Sequence of chain 1.A:
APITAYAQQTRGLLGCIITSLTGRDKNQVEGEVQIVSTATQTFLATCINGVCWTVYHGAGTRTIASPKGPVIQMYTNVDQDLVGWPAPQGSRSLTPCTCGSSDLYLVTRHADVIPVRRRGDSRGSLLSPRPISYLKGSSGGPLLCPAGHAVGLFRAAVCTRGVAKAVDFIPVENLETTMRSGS

A small-molecule ligand and the protein it binds are described below.
Small molecule (SMILES): CC[C@H](C)[C@H](NC(=O)[C@H](C)NC(=O)[C@@H]1CCCN1C(=O)[C@H](CCCCN)NC(=O)CNC(=O)[C@H](CO)NC(=O)[C@H](CC(C)C)NC(=O)[C@@H](NC(=O)[C@@H](NC(=O)[C@H](CCCN=C(N)N)NC(=O)CNC(=O)[C@@H](NC(=O)[C@@H](NC(=O)[C@@H](NC(=O)[C@@H](NC(=O)[C@H](CO)NC(=O)CN)C(C)C)C(C)C)[C@@H](C)CC)C(C)C)[C@@H](C)CC)C(C)C)C(=O)N[C@H](C(=O)N1CCC[C@H]1C=O)[C@@H](C)CC

Sequence of chain 1.B:
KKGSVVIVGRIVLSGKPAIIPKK

Binding-site contacts:
Ligand atom O contacts residue GLU42 of chain 1.C at 3.3 Å (salt-bridge).
Ligand atom CG contacts residue GLU42 of chain 1.C at 3.3 Å.
Ligand atom O contacts residue ALA75 of chain 1.C at 2.8 Å (h-bond).
Ligand atom O contacts residue GLY41 of chain 1.C at 3.3 Å.
Ligand atom NH2 contacts residue GLN38 of chain 1.C at 3.3 Å (h-bond).
Ligand atom O contacts residue ILE19 of chain 1.B at 3.2 Å.
Ligand atom O contacts residue THR14 of chain 1.A at 3.3 Å (h-bond).
Ligand atom CG1 contacts residue VAL46 of chain 1.C at 3.3 Å (hydrophobic).
Ligand atom CG2 contacts residue ILE45 of chain 1.C at 3.0 Å (hydrophobic).
Ligand atom O contacts residue GLY15 of chain 1.B at 3.1 Å.
Ligand atom NH2 contacts residue GLY100 of chain 1.C at 3.1 Å (h-bond).
Ligand atom O contacts residue LYS22 of chain 1.B at 3.1 Å.
Ligand atom O contacts residue ALA18 of chain 1.B at 2.9 Å (h-bond).
Ligand atom N contacts residue THR73 of chain 1.C at 2.9 Å (h-bond).
Ligand atom NZ contacts residue ALA17 of chain 1.A at 3.0 Å (h-bond).
Ligand atom N contacts residue ILE45 of chain 1.C at 2.7 Å (h-bond).
Ligand atom CA contacts residue THR73 of chain 1.C at 3.3 Å.
Ligand atom O contacts residue GLN18 of chain 1.A at 2.9 Å.
Ligand atom O contacts residue GLN19 of chain 1.A at 2.7 Å (h-bond).
Ligand atom N contacts residue ALA18 of chain 1.B at 2.7 Å (h-bond).
Ligand atom O contacts residue ILE20 of chain 1.B at 2.7 Å (h-bond).
Ligand atom CA contacts residue ALA17 of chain 1.A at 3.1 Å (hydrophobic).
Ligand atom CA contacts residue ALA18 of chain 1.B at 3.2 Å (hydrophobic).
Ligand atom O contacts residue GLN18 of chain 1.A at 3.0 Å (h-bond).
Ligand atom O contacts residue SER47 of chain 1.C at 3.0 Å (h-bond).
Ligand atom N contacts residue VAL43 of chain 1.C at 2.8 Å (h-bond).
Ligand atom CB contacts residue ALA15 of chain 1.A at 3.3 Å (hydrophobic).
Ligand atom N contacts residue SER47 of chain 1.C at 3.1 Å (h-bond).
Ligand atom O contacts residue VAL46 of chain 1.C at 3.2 Å.
Ligand atom OG contacts residue THR73 of chain 1.C at 2.6 Å (h-bond).
Ligand atom O contacts residue PRO17 of chain 1.B at 3.2 Å.
Ligand atom CD contacts residue TYR16 of chain 1.A at 3.2 Å (hydrophobic).
Ligand atom NH2 contacts residue VAL39 of chain 1.C at 2.8 Å (h-bond).
Ligand atom N contacts residue GLU42 of chain 1.C at 3.1 Å (salt-bridge).
Ligand atom O contacts residue ILE45 of chain 1.C at 3.0 Å (h-bond).
Ligand atom O contacts residue ILE74 of chain 1.C at 3.2 Å.
Ligand atom O contacts residue PRO17 of chain 1.B at 3.2 Å (h-bond).
Ligand atom NE contacts residue GLY100 of chain 1.C at 3.1 Å (h-bond).
Ligand atom NH1 contacts residue GLN38 of chain 1.C at 3.2 Å (h-bond).
Ligand atom CA contacts residue LYS16 of chain 1.B at 3.0 Å.

Sequence of chain 1.C:
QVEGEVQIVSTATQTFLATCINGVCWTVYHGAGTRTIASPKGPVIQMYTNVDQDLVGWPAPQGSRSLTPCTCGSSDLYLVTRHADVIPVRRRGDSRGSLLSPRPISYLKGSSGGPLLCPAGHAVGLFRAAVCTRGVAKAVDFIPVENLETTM